Sequence of chain 1.A:
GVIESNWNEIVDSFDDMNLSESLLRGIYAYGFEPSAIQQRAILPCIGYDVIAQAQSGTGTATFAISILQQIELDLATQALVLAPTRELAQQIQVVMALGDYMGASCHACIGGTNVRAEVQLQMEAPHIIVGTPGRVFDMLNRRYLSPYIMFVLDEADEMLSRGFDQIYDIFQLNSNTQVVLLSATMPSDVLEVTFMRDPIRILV

Binding-site contacts:
Ligand atom C6 contacts residue GLN97 of chain 1.A at 3.6 Å.
Ligand atom C7 contacts residue MLI1 of chain 1.C at 4.1 Å.
Ligand atom C2 contacts residue GLN97 of chain 1.A at 3.3 Å.
Ligand atom C9 contacts residue VAL101 of chain 1.A at 4.3 Å (hydrophobic).
Ligand atom C7 contacts residue GLN97 of chain 1.A at 3.5 Å.
Ligand atom O4 contacts residue THR62 of chain 1.A at 3.6 Å.
Ligand atom C4 contacts residue GLN97 of chain 1.A at 3.5 Å.
Ligand atom C5 contacts residue GLN97 of chain 1.A at 3.5 Å.
Ligand atom C9 contacts residue TYR32 of chain 1.A at 3.5 Å (hydrophobic).
Ligand atom O3 contacts residue PHE34 of chain 1.A at 3.9 Å.
Ligand atom C23 contacts residue GLY61 of chain 1.A at 3.3 Å.
Ligand atom C12 contacts residue MLI1 of chain 1.C at 2.6 Å.
Ligand atom C25 contacts residue MLI1 of chain 1.C at 2.5 Å.
Ligand atom O2 contacts residue GLN97 of chain 1.A at 3.8 Å.
Ligand atom O4 contacts residue MLI1 of chain 1.C at 3.2 Å (h-bond).
Ligand atom C10 contacts residue GLN97 of chain 1.A at 3.9 Å.
Ligand atom C1 contacts residue GLN97 of chain 1.A at 4.2 Å.
Ligand atom C21 contacts residue MLI1 of chain 1.C at 3.5 Å.
Ligand atom O4 contacts residue GLY63 of chain 1.A at 3.2 Å (h-bond).
Ligand atom C19 contacts residue PHE34 of chain 1.A at 3.8 Å (hydrophobic).
Ligand atom C14 contacts residue MLI1 of chain 1.C at 3.5 Å.
Ligand atom C13 contacts residue MLI1 of chain 1.C at 3.0 Å.
Ligand atom C12 contacts residue GLY61 of chain 1.A at 4.1 Å.
Ligand atom C21 contacts residue GLY63 of chain 1.A at 4.0 Å.
Ligand atom C18 contacts residue TYR32 of chain 1.A at 3.8 Å (hydrophobic).
Ligand atom C25 contacts residue GLY61 of chain 1.A at 4.2 Å.
Ligand atom C3 contacts residue GLN97 of chain 1.A at 3.2 Å.
Ligand atom N contacts residue MLI1 of chain 1.C at 2.7 Å.
Ligand atom C19 contacts residue TYR32 of chain 1.A at 4.2 Å (hydrophobic).
Ligand atom O3 contacts residue GLY63 of chain 1.A at 3.5 Å.
Ligand atom C10 contacts residue MLI1 of chain 1.C at 3.2 Å.
Ligand atom O4 contacts residue GLY61 of chain 1.A at 3.1 Å.
Ligand atom C8 contacts residue TYR32 of chain 1.A at 4.2 Å (hydrophobic).
Ligand atom O1 contacts residue GLN97 of chain 1.A at 3.6 Å.
Ligand atom C20 contacts residue GLY63 of chain 1.A at 4.0 Å.
Ligand atom C23 contacts residue GLY63 of chain 1.A at 3.4 Å.
Ligand atom C15 contacts residue MLI1 of chain 1.C at 3.6 Å.
Ligand atom C8 contacts residue GLN97 of chain 1.A at 3.9 Å.
Ligand atom C6 contacts residue MLI1 of chain 1.C at 4.2 Å.
Ligand atom C23 contacts residue THR62 of chain 1.A at 3.9 Å.

This small molecule binds to this protein.
Small molecule (SMILES): C[n+]1cc2c3c(ccc2c2ccc4cc5c(cc4c21)OCO5)OCO3